Sequence of chain 1.A:
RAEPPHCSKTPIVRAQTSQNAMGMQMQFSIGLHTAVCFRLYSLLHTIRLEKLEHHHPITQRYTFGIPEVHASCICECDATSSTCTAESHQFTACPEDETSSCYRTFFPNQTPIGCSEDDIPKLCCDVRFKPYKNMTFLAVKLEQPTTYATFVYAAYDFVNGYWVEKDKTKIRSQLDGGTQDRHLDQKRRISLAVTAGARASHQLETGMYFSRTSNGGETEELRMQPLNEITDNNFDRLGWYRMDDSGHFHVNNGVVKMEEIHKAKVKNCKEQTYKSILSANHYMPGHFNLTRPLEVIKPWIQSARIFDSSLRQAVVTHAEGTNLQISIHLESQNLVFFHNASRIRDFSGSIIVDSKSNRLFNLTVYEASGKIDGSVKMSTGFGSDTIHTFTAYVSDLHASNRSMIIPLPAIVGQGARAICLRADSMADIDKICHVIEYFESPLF

The protein below binds the small molecule below.
Small molecule (SMILES): CC(=O)N[C@@H]1[C@@H](O)[C@H](O)[C@@H](CO)O[C@H]1O

Binding-site contacts:
Ligand atom O7 contacts residue ILE398 of chain 1.A at 3.8 Å.
Ligand atom N2 contacts residue ASN408 of chain 1.A at 2.9 Å (h-bond).
Ligand atom O6 contacts residue THR410 of chain 1.A at 3.4 Å (h-bond).
Ligand atom C4 contacts residue ASN408 of chain 1.A at 4.2 Å.
Ligand atom O6 contacts residue SER449 of chain 1.A at 4.2 Å.
Ligand atom C5 contacts residue ASN408 of chain 1.A at 3.6 Å.
Ligand atom C8 contacts residue ILE451 of chain 1.A at 3.8 Å (hydrophobic).
Ligand atom C7 contacts residue ASN408 of chain 1.A at 3.3 Å.
Ligand atom O7 contacts residue ASN408 of chain 1.A at 3.2 Å (h-bond).
Ligand atom C1 contacts residue ASN408 of chain 1.A at 1.4 Å.
Ligand atom C2 contacts residue ASN408 of chain 1.A at 2.5 Å.
Ligand atom O5 contacts residue ASN408 of chain 1.A at 2.3 Å (h-bond).
Ligand atom C3 contacts residue ASN408 of chain 1.A at 3.8 Å.